Sequence of chain 9.E:
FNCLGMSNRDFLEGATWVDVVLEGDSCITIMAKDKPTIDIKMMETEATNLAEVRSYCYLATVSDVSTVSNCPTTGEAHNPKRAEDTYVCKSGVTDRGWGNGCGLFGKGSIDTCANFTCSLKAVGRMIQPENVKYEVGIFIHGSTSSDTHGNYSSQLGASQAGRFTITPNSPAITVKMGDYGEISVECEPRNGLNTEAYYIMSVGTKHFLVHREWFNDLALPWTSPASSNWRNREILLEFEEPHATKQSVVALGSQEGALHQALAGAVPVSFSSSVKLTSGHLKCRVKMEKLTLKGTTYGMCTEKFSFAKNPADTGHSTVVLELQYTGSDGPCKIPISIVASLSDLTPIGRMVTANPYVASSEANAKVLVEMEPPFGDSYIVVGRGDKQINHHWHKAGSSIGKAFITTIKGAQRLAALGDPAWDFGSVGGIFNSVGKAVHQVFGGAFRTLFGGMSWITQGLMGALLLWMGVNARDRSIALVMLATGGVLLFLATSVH

This small molecule binds to this protein.
Small molecule (SMILES): CC(=O)N[C@@H]1[C@@H](O)[C@H](O)[C@@H](CO)O[C@H]1O

Binding-site contacts:
Ligand atom O6 contacts residue THR120 of chain 9.E at 3.5 Å (h-bond).
Ligand atom C1 contacts residue ASN118 of chain 9.E at 1.4 Å.
Ligand atom C7 contacts residue ASN118 of chain 9.E at 3.3 Å.
Ligand atom C2 contacts residue ASN118 of chain 9.E at 2.5 Å.
Ligand atom O7 contacts residue ASN118 of chain 9.E at 3.4 Å (h-bond).
Ligand atom C4 contacts residue ASN118 of chain 9.E at 4.2 Å.
Ligand atom O5 contacts residue ASN118 of chain 9.E at 2.4 Å (h-bond).
Ligand atom C5 contacts residue ASN118 of chain 9.E at 3.6 Å.
Ligand atom C8 contacts residue ASN118 of chain 9.E at 4.3 Å.
Ligand atom C7 contacts residue TYR90 of chain 9.E at 4.2 Å (hydrophobic).
Ligand atom O7 contacts residue ASP67 of chain 9.E at 4.3 Å.
Ligand atom C3 contacts residue ASN118 of chain 9.E at 3.8 Å.
Ligand atom N2 contacts residue TYR90 of chain 9.E at 4.2 Å.
Ligand atom C8 contacts residue ASP67 of chain 9.E at 4.0 Å.
Ligand atom O5 contacts residue THR120 of chain 9.E at 3.7 Å.
Ligand atom O6 contacts residue THR89 of chain 9.E at 3.8 Å.
Ligand atom N2 contacts residue ASN118 of chain 9.E at 2.9 Å (h-bond).
Ligand atom O6 contacts residue ASN118 of chain 9.E at 4.1 Å.
Ligand atom C8 contacts residue TYR90 of chain 9.E at 3.6 Å (hydrophobic).
Ligand atom C1 contacts residue SER66 of chain 9.E at 4.4 Å.
Ligand atom C5 contacts residue THR120 of chain 9.E at 4.5 Å.
Ligand atom O6 contacts residue PHE119 of chain 9.E at 3.2 Å (h-bond).
Ligand atom O5 contacts residue SER66 of chain 9.E at 4.3 Å.
Ligand atom C7 contacts residue ASP67 of chain 9.E at 4.3 Å.
Ligand atom O7 contacts residue SER66 of chain 9.E at 3.6 Å.
Ligand atom C6 contacts residue THR120 of chain 9.E at 4.0 Å.